Binding-site contacts:
Ligand atom C5 contacts residue ASN319 of chain 1.B at 3.4 Å.
Ligand atom O5 contacts residue SER321 of chain 1.B at 4.1 Å.
Ligand atom C2 contacts residue ASN319 of chain 1.B at 3.0 Å.
Ligand atom N2 contacts residue ASN319 of chain 1.B at 3.6 Å.
Ligand atom C1 contacts residue ASN319 of chain 1.B at 1.6 Å.
Ligand atom C6 contacts residue ASN319 of chain 1.B at 3.6 Å.
Ligand atom C3 contacts residue ASN319 of chain 1.B at 4.1 Å.
Ligand atom O6 contacts residue SER321 of chain 1.B at 4.2 Å.
Ligand atom C8 contacts residue ASN319 of chain 1.B at 4.2 Å.
Ligand atom C4 contacts residue ASN319 of chain 1.B at 4.1 Å.
Ligand atom C5 contacts residue SER321 of chain 1.B at 4.1 Å.
Ligand atom C6 contacts residue SER321 of chain 1.B at 3.4 Å.
Ligand atom O7 contacts residue ASN319 of chain 1.B at 3.5 Å (h-bond).
Ligand atom C7 contacts residue ASN319 of chain 1.B at 3.5 Å.
Ligand atom O5 contacts residue ASN319 of chain 1.B at 2.4 Å (h-bond).

This small molecule binds to this protein.
Small molecule (SMILES): CC(=O)N[C@@H]1[C@@H](O)[C@H](O)[C@@H](CO)O[C@H]1O

Sequence of chain 1.B:
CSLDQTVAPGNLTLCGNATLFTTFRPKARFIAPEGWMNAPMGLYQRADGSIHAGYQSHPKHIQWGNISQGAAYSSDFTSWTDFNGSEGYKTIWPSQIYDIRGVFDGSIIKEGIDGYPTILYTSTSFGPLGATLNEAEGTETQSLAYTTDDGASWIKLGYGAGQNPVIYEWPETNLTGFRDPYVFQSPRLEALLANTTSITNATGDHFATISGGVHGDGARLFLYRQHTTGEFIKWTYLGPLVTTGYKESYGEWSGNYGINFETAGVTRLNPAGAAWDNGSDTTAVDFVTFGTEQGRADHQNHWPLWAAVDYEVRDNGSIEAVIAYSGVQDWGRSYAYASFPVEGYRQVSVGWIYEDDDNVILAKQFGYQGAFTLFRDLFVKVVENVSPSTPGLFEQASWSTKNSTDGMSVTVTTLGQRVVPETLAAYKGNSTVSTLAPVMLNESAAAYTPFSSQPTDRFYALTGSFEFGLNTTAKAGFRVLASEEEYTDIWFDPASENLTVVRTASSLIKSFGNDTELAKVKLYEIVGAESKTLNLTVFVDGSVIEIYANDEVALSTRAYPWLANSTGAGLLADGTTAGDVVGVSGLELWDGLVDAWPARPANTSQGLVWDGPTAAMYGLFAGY